Binding-site contacts:
Ligand atom N7 contacts residue TRP312 of chain 1.A at 3.3 Å (h-bond).
Ligand atom C12 contacts residue GLN135 of chain 1.A at 4.0 Å.
Ligand atom C8 contacts residue LEU370 of chain 1.A at 4.0 Å (hydrophobic).
Ligand atom C12 contacts residue TYR268 of chain 1.A at 3.6 Å (hydrophobic).
Ligand atom O10 contacts residue GLN137 of chain 1.A at 3.7 Å.
Ligand atom C16 contacts residue TYR379 of chain 1.A at 3.5 Å (hydrophobic).
Ligand atom C15 contacts residue TYR268 of chain 1.A at 3.6 Å (hydrophobic).
Ligand atom O10 contacts residue ALA138 of chain 1.A at 3.8 Å.
Ligand atom C17 contacts residue GLN137 of chain 1.A at 3.4 Å.
Ligand atom C5 contacts residue PRO375 of chain 1.A at 3.5 Å (hydrophobic).
Ligand atom C9 contacts residue TYR379 of chain 1.A at 3.6 Å (hydrophobic).
Ligand atom C16 contacts residue GLN137 of chain 1.A at 3.6 Å.
Ligand atom N7 contacts residue LEU370 of chain 1.A at 3.7 Å.
Ligand atom C14 contacts residue GLN137 of chain 1.A at 3.2 Å.
Ligand atom C9 contacts residue PRO375 of chain 1.A at 3.2 Å (hydrophobic).
Ligand atom C9 contacts residue ALA378 of chain 1.A at 4.0 Å (hydrophobic).
Ligand atom C15 contacts residue GLY270 of chain 1.A at 3.7 Å.
Ligand atom C17 contacts residue TYR268 of chain 1.A at 3.8 Å (hydrophobic).
Ligand atom C14 contacts residue GLN135 of chain 1.A at 3.8 Å.
Ligand atom C2 contacts residue ALA138 of chain 1.A at 3.6 Å (hydrophobic).
Ligand atom C16 contacts residue TYR268 of chain 1.A at 3.9 Å (hydrophobic).
Ligand atom C2 contacts residue TRP312 of chain 1.A at 3.6 Å (hydrophobic).
Ligand atom C1 contacts residue TRP312 of chain 1.A at 3.4 Å (hydrophobic).
Ligand atom C3 contacts residue ALA138 of chain 1.A at 3.9 Å (hydrophobic).
Ligand atom C15 contacts residue GLN137 of chain 1.A at 3.5 Å.
Ligand atom C1 contacts residue PHE315 of chain 1.A at 3.3 Å (hydrophobic).
Ligand atom C6 contacts residue PHE315 of chain 1.A at 3.5 Å (hydrophobic).
Ligand atom N13 contacts residue GLN137 of chain 1.A at 3.1 Å (h-bond).
Ligand atom C2 contacts residue PHE315 of chain 1.A at 3.6 Å (hydrophobic).
Ligand atom C14 contacts residue TYR268 of chain 1.A at 3.6 Å (hydrophobic).
Ligand atom N13 contacts residue TYR268 of chain 1.A at 3.7 Å.
Ligand atom C14 contacts residue MET271 of chain 1.A at 3.8 Å (hydrophobic).
Ligand atom C15 contacts residue MET271 of chain 1.A at 3.8 Å (hydrophobic).
Ligand atom N7 contacts residue PHE315 of chain 1.A at 3.7 Å.
Ligand atom C12 contacts residue GLN137 of chain 1.A at 3.3 Å.
Ligand atom C4 contacts residue TYR379 of chain 1.A at 3.6 Å (hydrophobic).
Ligand atom C16 contacts residue TYR384 of chain 1.A at 3.6 Å (hydrophobic).
Ligand atom C11 contacts residue TYR379 of chain 1.A at 3.9 Å (hydrophobic).
Ligand atom C17 contacts residue TYR379 of chain 1.A at 3.3 Å (hydrophobic).
Ligand atom C4 contacts residue PRO375 of chain 1.A at 3.4 Å (hydrophobic).

Sequence of chain 1.A:
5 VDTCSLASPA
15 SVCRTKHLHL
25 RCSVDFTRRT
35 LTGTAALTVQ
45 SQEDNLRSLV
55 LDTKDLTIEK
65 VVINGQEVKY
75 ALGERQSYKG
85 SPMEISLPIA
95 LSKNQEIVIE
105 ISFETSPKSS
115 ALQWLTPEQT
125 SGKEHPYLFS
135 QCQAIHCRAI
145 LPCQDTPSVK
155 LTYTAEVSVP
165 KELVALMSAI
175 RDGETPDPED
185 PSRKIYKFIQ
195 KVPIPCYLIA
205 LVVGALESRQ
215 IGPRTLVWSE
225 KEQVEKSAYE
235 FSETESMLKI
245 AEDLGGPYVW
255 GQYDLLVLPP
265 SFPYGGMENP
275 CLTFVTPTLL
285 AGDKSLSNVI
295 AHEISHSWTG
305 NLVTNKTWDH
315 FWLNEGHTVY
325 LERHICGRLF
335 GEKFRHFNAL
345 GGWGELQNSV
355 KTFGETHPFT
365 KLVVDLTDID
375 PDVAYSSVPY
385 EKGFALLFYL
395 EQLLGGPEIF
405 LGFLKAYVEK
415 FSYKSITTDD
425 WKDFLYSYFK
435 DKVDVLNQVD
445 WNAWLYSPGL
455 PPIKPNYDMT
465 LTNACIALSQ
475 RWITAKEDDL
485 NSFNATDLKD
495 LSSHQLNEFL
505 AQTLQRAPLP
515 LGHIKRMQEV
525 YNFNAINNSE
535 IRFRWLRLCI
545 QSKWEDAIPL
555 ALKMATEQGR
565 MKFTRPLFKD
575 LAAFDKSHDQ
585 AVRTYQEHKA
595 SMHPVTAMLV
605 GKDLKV

This small molecule binds to this protein.
Small molecule (SMILES): c1ccn(CCOc2ccc3[nH]ccc3c2)c1